Sequence of chain 1.A:
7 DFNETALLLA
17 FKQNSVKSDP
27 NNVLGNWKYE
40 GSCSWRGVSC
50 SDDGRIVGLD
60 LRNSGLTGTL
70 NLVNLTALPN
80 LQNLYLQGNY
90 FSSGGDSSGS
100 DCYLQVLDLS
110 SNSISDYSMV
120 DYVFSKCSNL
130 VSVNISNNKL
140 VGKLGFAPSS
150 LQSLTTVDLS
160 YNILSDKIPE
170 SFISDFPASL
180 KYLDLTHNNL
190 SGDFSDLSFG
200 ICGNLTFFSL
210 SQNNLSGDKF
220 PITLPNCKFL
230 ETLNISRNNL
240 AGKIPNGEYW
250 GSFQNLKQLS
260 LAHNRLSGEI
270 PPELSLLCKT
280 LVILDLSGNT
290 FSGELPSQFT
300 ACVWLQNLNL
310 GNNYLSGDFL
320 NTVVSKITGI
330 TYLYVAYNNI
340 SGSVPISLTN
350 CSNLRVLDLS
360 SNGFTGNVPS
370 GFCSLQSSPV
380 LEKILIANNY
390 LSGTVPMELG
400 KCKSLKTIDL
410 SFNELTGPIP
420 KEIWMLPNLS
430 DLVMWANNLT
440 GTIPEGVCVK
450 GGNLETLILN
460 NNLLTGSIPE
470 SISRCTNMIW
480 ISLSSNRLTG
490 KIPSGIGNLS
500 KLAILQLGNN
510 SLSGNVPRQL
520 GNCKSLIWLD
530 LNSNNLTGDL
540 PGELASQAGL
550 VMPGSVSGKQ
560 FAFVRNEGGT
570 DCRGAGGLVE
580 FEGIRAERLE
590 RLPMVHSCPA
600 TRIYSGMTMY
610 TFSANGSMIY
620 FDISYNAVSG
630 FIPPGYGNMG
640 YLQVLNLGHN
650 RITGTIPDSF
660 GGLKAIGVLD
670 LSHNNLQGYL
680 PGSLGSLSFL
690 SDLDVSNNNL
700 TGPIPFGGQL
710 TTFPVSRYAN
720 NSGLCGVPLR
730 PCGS

Binding-site contacts:
Ligand atom C5 contacts residue ASN308 of chain 1.A at 3.8 Å.
Ligand atom C3 contacts residue ASP284 of chain 1.A at 3.4 Å.
Ligand atom O3 contacts residue ARG236 of chain 1.A at 3.1 Å (salt-bridge).
Ligand atom O3 contacts residue HIS262 of chain 1.A at 3.2 Å.
Ligand atom C8 contacts residue GLN257 of chain 1.A at 3.0 Å.
Ligand atom O6 contacts residue SER210 of chain 1.A at 2.8 Å (h-bond).
Ligand atom O4 contacts residue ASN308 of chain 1.A at 3.0 Å (h-bond).
Ligand atom C1 contacts residue SER235 of chain 1.A at 3.8 Å.
Ligand atom O6 contacts residue TYR333 of chain 1.A at 3.6 Å.
Ligand atom C3 contacts residue ARG236 of chain 1.A at 3.5 Å.
Ligand atom O4 contacts residue HIS262 of chain 1.A at 2.8 Å (h-bond).
Ligand atom O3 contacts residue ASP284 of chain 1.A at 3.0 Å (salt-bridge).
Ligand atom O4 contacts residue TYR333 of chain 1.A at 3.5 Å.
Ligand atom C2 contacts residue ARG236 of chain 1.A at 3.7 Å.
Ligand atom O6 contacts residue GLN211 of chain 1.A at 2.9 Å (h-bond).
Ligand atom O4 contacts residue ASN306 of chain 1.A at 3.2 Å (h-bond).
Ligand atom C2 contacts residue ASN233 of chain 1.A at 2.3 Å.
Ligand atom C3 contacts residue ASN233 of chain 1.A at 3.7 Å.
Ligand atom C4 contacts residue ASN308 of chain 1.A at 3.9 Å.
Ligand atom O7 contacts residue GLN211 of chain 1.A at 3.9 Å.
Ligand atom C5 contacts residue ASN233 of chain 1.A at 3.6 Å.
Ligand atom O5 contacts residue SER235 of chain 1.A at 3.7 Å.
Ligand atom C4 contacts residue ARG236 of chain 1.A at 3.6 Å.
Ligand atom O7 contacts residue ARG236 of chain 1.A at 3.0 Å (salt-bridge).
Ligand atom O5 contacts residue SER210 of chain 1.A at 3.5 Å (h-bond).
Ligand atom C4 contacts residue HIS262 of chain 1.A at 3.6 Å.
Ligand atom O4 contacts residue ARG236 of chain 1.A at 2.9 Å (salt-bridge).
Ligand atom N2 contacts residue ASN233 of chain 1.A at 2.8 Å (h-bond).
Ligand atom O3 contacts residue ALA261 of chain 1.A at 3.8 Å.
Ligand atom C2 contacts residue ASP284 of chain 1.A at 3.6 Å.
Ligand atom O4 contacts residue SER286 of chain 1.A at 3.2 Å.
Ligand atom C7 contacts residue ASN233 of chain 1.A at 3.1 Å.
Ligand atom C6 contacts residue ASN308 of chain 1.A at 3.7 Å.
Ligand atom O7 contacts residue ASN233 of chain 1.A at 2.9 Å (h-bond).
Ligand atom C3 contacts residue HIS262 of chain 1.A at 3.4 Å.
Ligand atom C7 contacts residue ARG236 of chain 1.A at 3.9 Å.
Ligand atom O5 contacts residue ASN233 of chain 1.A at 2.3 Å (h-bond).
Ligand atom C6 contacts residue SER210 of chain 1.A at 3.6 Å.
Ligand atom C1 contacts residue ASN233 of chain 1.A at 1.4 Å.
Ligand atom O2 contacts residue ASP284 of chain 1.A at 3.4 Å (salt-bridge).

The small molecule below binds the protein below.
Small molecule (SMILES): CC(=O)N[C@H]1[C@H](O[C@H]2[C@H](O)[C@@H](NC(C)=O)CO[C@@H]2CO)O[C@H](CO)[C@@H](O[C@@H]2O[C@H](CO[C@H]3O[C@H](CO)[C@@H](O)[C@H](O[C@H]4O[C@H](C=O)[C@@H](O)[C@H](O)[C@@H]4O[C@H]4O[C@H](CO)[C@@H](O)[C@H](O)[C@@H]4O)[C@@H]3O)[C@@H](O)[C@H](O)[C@@H]2O)[C@@H]1O